The protein below binds the small molecule below.
Small molecule (SMILES): CC(=O)N[C@@H]1[C@@H](O)[C@H](O)[C@@H](CO)O[C@H]1O

Sequence of chain 1.A:
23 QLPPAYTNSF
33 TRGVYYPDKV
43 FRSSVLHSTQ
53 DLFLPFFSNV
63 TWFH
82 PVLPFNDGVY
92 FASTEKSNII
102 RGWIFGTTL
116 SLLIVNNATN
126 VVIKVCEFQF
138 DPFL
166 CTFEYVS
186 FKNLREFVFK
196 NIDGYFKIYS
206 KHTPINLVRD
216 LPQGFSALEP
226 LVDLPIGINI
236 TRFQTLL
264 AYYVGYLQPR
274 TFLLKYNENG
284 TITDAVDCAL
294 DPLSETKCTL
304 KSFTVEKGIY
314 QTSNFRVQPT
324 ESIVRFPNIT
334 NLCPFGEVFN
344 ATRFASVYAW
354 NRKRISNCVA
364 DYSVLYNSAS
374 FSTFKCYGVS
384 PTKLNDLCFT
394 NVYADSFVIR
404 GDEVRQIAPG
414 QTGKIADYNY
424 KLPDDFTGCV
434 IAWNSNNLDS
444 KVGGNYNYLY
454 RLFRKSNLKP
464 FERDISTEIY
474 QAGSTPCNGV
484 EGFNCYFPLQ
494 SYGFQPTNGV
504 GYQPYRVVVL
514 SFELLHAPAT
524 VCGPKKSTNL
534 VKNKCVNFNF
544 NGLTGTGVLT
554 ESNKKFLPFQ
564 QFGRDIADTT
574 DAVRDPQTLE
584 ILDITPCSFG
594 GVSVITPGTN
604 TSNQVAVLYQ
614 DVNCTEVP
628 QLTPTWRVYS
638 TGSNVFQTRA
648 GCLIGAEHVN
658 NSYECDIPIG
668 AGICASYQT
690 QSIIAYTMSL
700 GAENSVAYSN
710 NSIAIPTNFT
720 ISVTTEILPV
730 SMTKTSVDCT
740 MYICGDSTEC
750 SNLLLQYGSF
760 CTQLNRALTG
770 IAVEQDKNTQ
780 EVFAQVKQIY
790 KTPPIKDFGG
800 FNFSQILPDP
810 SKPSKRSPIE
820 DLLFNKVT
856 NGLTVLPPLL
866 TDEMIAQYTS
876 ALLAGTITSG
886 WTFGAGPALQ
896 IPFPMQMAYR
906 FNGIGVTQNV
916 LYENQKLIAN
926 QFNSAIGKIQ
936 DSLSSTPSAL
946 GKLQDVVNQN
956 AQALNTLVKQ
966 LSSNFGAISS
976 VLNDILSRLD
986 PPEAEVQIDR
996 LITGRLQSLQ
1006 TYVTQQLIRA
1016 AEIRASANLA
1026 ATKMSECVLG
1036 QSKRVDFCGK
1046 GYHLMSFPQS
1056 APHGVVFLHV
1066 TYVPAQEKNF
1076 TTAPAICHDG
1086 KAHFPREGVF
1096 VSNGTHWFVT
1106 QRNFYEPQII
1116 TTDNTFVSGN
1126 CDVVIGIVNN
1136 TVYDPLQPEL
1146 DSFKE

Binding-site contacts:
Ligand atom C2 contacts residue ASN234 of chain 1.A at 2.5 Å.
Ligand atom C4 contacts residue ASN234 of chain 1.A at 4.2 Å.
Ligand atom C8 contacts residue ASN234 of chain 1.A at 4.1 Å.
Ligand atom C7 contacts residue ASN234 of chain 1.A at 3.0 Å.
Ligand atom C3 contacts residue ASN234 of chain 1.A at 3.8 Å.
Ligand atom C1 contacts residue ASN234 of chain 1.A at 1.4 Å.
Ligand atom O7 contacts residue ASN234 of chain 1.A at 2.8 Å (h-bond).
Ligand atom C5 contacts residue ASN234 of chain 1.A at 3.6 Å.
Ligand atom N2 contacts residue ASN234 of chain 1.A at 2.9 Å (h-bond).
Ligand atom O5 contacts residue ASN234 of chain 1.A at 2.4 Å (h-bond).
Ligand atom O6 contacts residue ASN234 of chain 1.A at 4.5 Å.